Sequence of chain 1.B:
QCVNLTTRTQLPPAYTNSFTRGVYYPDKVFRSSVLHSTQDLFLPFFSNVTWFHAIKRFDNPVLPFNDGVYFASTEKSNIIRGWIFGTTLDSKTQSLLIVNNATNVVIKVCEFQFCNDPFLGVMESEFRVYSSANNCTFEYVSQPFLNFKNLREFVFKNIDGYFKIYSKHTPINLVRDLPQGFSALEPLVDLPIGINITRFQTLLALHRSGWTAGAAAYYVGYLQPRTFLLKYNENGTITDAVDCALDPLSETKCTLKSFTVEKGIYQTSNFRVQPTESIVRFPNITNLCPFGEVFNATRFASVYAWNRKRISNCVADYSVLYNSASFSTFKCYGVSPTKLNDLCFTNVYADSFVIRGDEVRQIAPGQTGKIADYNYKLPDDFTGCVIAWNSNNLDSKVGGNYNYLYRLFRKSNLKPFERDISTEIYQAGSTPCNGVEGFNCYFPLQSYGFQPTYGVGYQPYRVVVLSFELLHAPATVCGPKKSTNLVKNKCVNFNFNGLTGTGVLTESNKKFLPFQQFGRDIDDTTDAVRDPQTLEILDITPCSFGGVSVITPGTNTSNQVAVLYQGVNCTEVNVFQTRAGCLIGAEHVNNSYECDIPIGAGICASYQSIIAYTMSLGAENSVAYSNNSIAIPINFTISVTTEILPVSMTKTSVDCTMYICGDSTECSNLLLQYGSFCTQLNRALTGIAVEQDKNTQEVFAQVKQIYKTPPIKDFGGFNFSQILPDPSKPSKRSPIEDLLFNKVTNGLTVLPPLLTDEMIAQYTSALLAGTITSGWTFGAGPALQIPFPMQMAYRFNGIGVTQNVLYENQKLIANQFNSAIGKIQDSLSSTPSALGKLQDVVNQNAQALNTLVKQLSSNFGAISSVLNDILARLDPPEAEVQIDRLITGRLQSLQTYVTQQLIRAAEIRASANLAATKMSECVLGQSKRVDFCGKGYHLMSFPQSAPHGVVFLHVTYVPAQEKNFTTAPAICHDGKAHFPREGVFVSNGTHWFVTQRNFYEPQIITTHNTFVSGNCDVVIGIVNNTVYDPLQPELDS

A protein and the small-molecule ligand that binds it are described below.
Small molecule (SMILES): CC(=O)N[C@@H]1[C@@H](O)[C@H](O)[C@@H](CO)O[C@H]1O

Sequence of chain 1.C:
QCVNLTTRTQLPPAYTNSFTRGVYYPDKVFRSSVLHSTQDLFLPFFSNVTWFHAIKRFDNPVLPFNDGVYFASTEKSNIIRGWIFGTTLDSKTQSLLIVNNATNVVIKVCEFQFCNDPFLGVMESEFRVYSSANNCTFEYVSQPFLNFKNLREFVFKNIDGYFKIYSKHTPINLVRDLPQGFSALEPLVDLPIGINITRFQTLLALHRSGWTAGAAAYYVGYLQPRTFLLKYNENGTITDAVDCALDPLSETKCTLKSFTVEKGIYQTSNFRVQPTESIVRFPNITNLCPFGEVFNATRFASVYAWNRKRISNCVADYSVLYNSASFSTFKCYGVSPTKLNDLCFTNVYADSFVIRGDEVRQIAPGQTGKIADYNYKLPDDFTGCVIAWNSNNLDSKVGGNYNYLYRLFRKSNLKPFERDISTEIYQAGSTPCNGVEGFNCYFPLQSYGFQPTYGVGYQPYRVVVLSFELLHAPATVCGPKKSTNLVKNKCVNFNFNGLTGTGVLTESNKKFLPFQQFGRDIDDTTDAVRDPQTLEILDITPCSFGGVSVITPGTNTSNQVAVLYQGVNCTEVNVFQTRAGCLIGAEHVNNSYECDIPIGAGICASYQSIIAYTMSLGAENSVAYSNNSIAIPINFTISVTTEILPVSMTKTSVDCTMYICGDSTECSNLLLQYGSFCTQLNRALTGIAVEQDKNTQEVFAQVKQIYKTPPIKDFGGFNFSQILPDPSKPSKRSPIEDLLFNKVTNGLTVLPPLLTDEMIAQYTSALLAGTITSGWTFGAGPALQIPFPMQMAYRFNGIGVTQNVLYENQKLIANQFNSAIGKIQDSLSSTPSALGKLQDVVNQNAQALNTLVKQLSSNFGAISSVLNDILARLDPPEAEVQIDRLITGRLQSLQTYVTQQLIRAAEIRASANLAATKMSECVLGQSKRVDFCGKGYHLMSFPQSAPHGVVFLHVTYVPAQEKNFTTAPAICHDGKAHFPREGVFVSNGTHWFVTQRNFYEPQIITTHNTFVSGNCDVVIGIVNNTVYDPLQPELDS

Binding-site contacts:
Ligand atom C1 contacts residue ASN709 of chain 1.B at 1.4 Å.
Ligand atom C5 contacts residue ASN709 of chain 1.B at 3.7 Å.
Ligand atom C1 contacts residue ASP796 of chain 1.C at 4.4 Å.
Ligand atom C7 contacts residue GLY1131 of chain 1.B at 4.4 Å.
Ligand atom C8 contacts residue ASN709 of chain 1.B at 4.0 Å.
Ligand atom C4 contacts residue ASN709 of chain 1.B at 4.2 Å.
Ligand atom N2 contacts residue ASN709 of chain 1.B at 2.9 Å (h-bond).
Ligand atom C7 contacts residue ASN709 of chain 1.B at 3.2 Å.
Ligand atom C8 contacts residue GLY1131 of chain 1.B at 3.7 Å.
Ligand atom C3 contacts residue ASN709 of chain 1.B at 3.8 Å.
Ligand atom O5 contacts residue ASP796 of chain 1.C at 3.8 Å.
Ligand atom O5 contacts residue ASN709 of chain 1.B at 2.4 Å (h-bond).
Ligand atom O7 contacts residue ASN709 of chain 1.B at 3.2 Å (h-bond).
Ligand atom C2 contacts residue ASN709 of chain 1.B at 2.4 Å.
Ligand atom C8 contacts residue ASN710 of chain 1.B at 4.4 Å.